Sequence of chain 1.A:
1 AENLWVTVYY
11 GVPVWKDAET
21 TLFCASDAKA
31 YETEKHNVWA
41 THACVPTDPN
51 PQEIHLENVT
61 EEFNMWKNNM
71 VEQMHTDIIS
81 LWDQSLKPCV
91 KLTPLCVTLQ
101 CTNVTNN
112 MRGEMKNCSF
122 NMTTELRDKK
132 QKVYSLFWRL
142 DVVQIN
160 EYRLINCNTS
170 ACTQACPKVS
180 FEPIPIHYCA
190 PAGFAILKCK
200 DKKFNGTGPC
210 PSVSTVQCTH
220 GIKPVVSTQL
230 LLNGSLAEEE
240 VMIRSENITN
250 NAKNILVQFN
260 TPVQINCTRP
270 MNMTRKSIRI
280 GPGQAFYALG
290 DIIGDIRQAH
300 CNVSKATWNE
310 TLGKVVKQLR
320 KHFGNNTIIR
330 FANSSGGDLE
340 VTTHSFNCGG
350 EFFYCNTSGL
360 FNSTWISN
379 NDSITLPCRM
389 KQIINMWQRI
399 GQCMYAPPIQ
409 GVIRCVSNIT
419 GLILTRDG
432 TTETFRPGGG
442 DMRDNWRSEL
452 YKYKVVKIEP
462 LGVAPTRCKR

This small molecule binds to this protein.
Small molecule (SMILES): CC(=O)N[C@H]1[C@H](O[C@H]2[C@H](O)[C@@H](NC(C)=O)CO[C@@H]2CO)O[C@H](CO)[C@@H](O)[C@@H]1O

Binding-site contacts:
Ligand atom C7 contacts residue GLN100 of chain 1.A at 4.4 Å.
Ligand atom C8 contacts residue THR98 of chain 1.A at 3.3 Å.
Ligand atom N2 contacts residue LYS133 of chain 1.A at 4.0 Å.
Ligand atom O6 contacts residue LYS131 of chain 1.A at 2.4 Å (salt-bridge).
Ligand atom O5 contacts residue LYS131 of chain 1.A at 4.1 Å.
Ligand atom C5 contacts residue LYS131 of chain 1.A at 4.3 Å.
Ligand atom C4 contacts residue ASN122 of chain 1.A at 4.2 Å.
Ligand atom O7 contacts residue THR98 of chain 1.A at 4.4 Å.
Ligand atom C7 contacts residue THR98 of chain 1.A at 4.5 Å.
Ligand atom O7 contacts residue LYS133 of chain 1.A at 4.3 Å.
Ligand atom O7 contacts residue GLN100 of chain 1.A at 3.4 Å.
Ligand atom C6 contacts residue LYS131 of chain 1.A at 3.5 Å.
Ligand atom C2 contacts residue ASN122 of chain 1.A at 2.5 Å.
Ligand atom C1 contacts residue ASN122 of chain 1.A at 1.4 Å.
Ligand atom O7 contacts residue ASN122 of chain 1.A at 4.4 Å.
Ligand atom C7 contacts residue ASN122 of chain 1.A at 3.5 Å.
Ligand atom C5 contacts residue ASN122 of chain 1.A at 3.7 Å.
Ligand atom O7 contacts residue PHE121 of chain 1.A at 4.4 Å.
Ligand atom O7 contacts residue SER120 of chain 1.A at 4.3 Å.
Ligand atom O5 contacts residue ASN122 of chain 1.A at 2.4 Å (h-bond).
Ligand atom N2 contacts residue ASN122 of chain 1.A at 2.9 Å (h-bond).
Ligand atom C3 contacts residue ASN122 of chain 1.A at 3.8 Å.
Ligand atom C8 contacts residue ASN122 of chain 1.A at 3.7 Å.